Binding-site contacts:
Ligand atom C contacts residue HIS145 of chain 1.A at 3.6 Å.
Ligand atom OXT contacts residue HIS145 of chain 1.A at 4.0 Å.
Ligand atom OXT contacts residue ARG98 of chain 1.A at 2.7 Å (salt-bridge).
Ligand atom CA contacts residue HIS145 of chain 1.A at 4.0 Å.
Ligand atom C contacts residue ASP91 of chain 1.A at 4.0 Å.
Ligand atom CA contacts residue ARG144 of chain 1.A at 4.1 Å.
Ligand atom CA contacts residue ASP91 of chain 1.A at 3.8 Å.
Ligand atom N contacts residue GLU17 of chain 1.A at 4.4 Å.
Ligand atom CA contacts residue GLU188 of chain 1.A at 3.4 Å.
Ligand atom N contacts residue TYR214 of chain 1.A at 3.7 Å.
Ligand atom CA contacts residue SER93 of chain 1.A at 3.7 Å.
Ligand atom OXT contacts residue PHE63 of chain 1.A at 3.9 Å.
Ligand atom OXT contacts residue ALA1 of chain 1.C at 0.2 Å (h-bond).
Ligand atom C contacts residue GLU188 of chain 1.A at 4.2 Å.
Ligand atom O contacts residue PHE63 of chain 1.A at 3.5 Å.
Ligand atom C contacts residue ARG98 of chain 1.A at 3.4 Å.
Ligand atom O contacts residue ARG144 of chain 1.A at 3.8 Å.
Ligand atom O contacts residue HIS145 of chain 1.A at 3.0 Å (h-bond).
Ligand atom O contacts residue ARG98 of chain 1.A at 2.7 Å (salt-bridge).
Ligand atom C contacts residue ALA1 of chain 1.C at 0.2 Å (hydrophobic).
Ligand atom O contacts residue ALA1 of chain 1.C at 0.3 Å (h-bond).
Ligand atom CA contacts residue ALA1 of chain 1.C at 0.2 Å (hydrophobic).
Ligand atom CA contacts residue PHE63 of chain 1.A at 4.0 Å (hydrophobic).
Ligand atom N contacts residue ALA1 of chain 1.C at 0.1 Å (h-bond).
Ligand atom C contacts residue SER93 of chain 1.A at 3.8 Å.
Ligand atom C contacts residue PHE63 of chain 1.A at 3.6 Å (hydrophobic).
Ligand atom N contacts residue GLU188 of chain 1.A at 2.8 Å (salt-bridge).
Ligand atom OXT contacts residue LEU92 of chain 1.A at 3.6 Å.
Ligand atom OXT contacts residue ASP91 of chain 1.A at 3.5 Å (salt-bridge).
Ligand atom N contacts residue ASP91 of chain 1.A at 2.8 Å (salt-bridge).
Ligand atom OXT contacts residue SER93 of chain 1.A at 2.9 Å (h-bond).
Ligand atom N contacts residue SER93 of chain 1.A at 2.9 Å (h-bond).
Ligand atom C contacts residue ARG144 of chain 1.A at 4.4 Å.

Sequence of chain 1.A:
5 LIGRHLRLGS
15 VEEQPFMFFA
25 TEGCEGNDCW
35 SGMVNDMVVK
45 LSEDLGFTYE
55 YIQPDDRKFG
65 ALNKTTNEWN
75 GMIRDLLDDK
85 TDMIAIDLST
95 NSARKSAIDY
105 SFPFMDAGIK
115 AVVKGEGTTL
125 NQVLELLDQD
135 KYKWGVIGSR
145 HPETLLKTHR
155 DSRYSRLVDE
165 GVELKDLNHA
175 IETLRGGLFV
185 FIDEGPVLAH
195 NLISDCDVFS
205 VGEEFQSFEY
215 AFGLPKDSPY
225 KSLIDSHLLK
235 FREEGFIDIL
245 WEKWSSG

A protein and the small-molecule ligand that binds it are described below.
Small molecule (SMILES): NCC(=O)O